Sequence of chain 1.A:
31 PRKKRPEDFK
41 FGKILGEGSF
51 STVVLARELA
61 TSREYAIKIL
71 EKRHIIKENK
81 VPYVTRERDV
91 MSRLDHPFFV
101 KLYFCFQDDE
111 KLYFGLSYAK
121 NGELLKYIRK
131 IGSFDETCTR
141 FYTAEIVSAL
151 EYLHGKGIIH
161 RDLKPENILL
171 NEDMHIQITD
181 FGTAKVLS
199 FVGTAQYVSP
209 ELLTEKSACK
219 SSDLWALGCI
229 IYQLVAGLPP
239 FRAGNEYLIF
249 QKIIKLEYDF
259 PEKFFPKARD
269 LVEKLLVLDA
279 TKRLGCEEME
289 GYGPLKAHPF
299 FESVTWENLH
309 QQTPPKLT

Binding-site contacts:
Ligand atom CL99 contacts residue LYS72 of chain 1.A at 4.2 Å.
Ligand atom C26 contacts residue LYS72 of chain 1.A at 3.9 Å.
Ligand atom C23 contacts residue THR85 of chain 1.A at 4.5 Å.
Ligand atom C28 contacts residue ILE76 of chain 1.A at 3.6 Å (hydrophobic).
Ligand atom SD contacts residue LEU112 of chain 1.A at 3.7 Å.
Ligand atom CL99 contacts residue VAL84 of chain 1.A at 4.3 Å.
Ligand atom SD contacts residue PHE106 of chain 1.A at 3.4 Å (h-bond).
Ligand atom SD contacts residue GLN107 of chain 1.A at 4.5 Å.
Ligand atom C21 contacts residue LEU112 of chain 1.A at 4.5 Å (hydrophobic).
Ligand atom C29 contacts residue ILE76 of chain 1.A at 4.2 Å (hydrophobic).
Ligand atom C23 contacts residue VAL84 of chain 1.A at 4.4 Å (hydrophobic).
Ligand atom C1 contacts residue GLN107 of chain 1.A at 4.4 Å.
Ligand atom C29 contacts residue VAL81 of chain 1.A at 4.3 Å (hydrophobic).
Ligand atom N22 contacts residue LEU112 of chain 1.A at 4.0 Å.
Ligand atom O18 contacts residue ARG88 of chain 1.A at 3.9 Å.
Ligand atom C24 contacts residue THR85 of chain 1.A at 4.0 Å.
Ligand atom C1 contacts residue ARG88 of chain 1.A at 4.0 Å.
Ligand atom CL99 contacts residue ILE76 of chain 1.A at 4.4 Å.
Ligand atom C30 contacts residue LEU112 of chain 1.A at 4.0 Å (hydrophobic).
Ligand atom C21 contacts residue GLN107 of chain 1.A at 4.1 Å.
Ligand atom C29 contacts residue LEU112 of chain 1.A at 4.5 Å (hydrophobic).
Ligand atom C20 contacts residue GLN107 of chain 1.A at 4.0 Å.
Ligand atom C16 contacts residue ARG88 of chain 1.A at 4.2 Å.
Ligand atom C1 contacts residue CYS105 of chain 1.A at 3.1 Å (hydrophobic).
Ligand atom C15 contacts residue ARG88 of chain 1.A at 3.9 Å.
Ligand atom C26 contacts residue LEU112 of chain 1.A at 4.3 Å (hydrophobic).
Ligand atom C15 contacts residue CYS105 of chain 1.A at 3.5 Å (hydrophobic).
Ligand atom CL99 contacts residue ILE75 of chain 1.A at 3.2 Å.
Ligand atom C15 contacts residue LEU112 of chain 1.A at 4.0 Å (hydrophobic).
Ligand atom C23 contacts residue LEU112 of chain 1.A at 4.4 Å (hydrophobic).
Ligand atom O18 contacts residue THR85 of chain 1.A at 4.5 Å.
Ligand atom C29 contacts residue LYS72 of chain 1.A at 4.1 Å.
Ligand atom SD contacts residue CYS105 of chain 1.A at 2.0 Å (h-bond).
Ligand atom C27 contacts residue LYS72 of chain 1.A at 3.6 Å.
Ligand atom CL99 contacts residue VAL81 of chain 1.A at 3.8 Å.
Ligand atom C27 contacts residue ILE76 of chain 1.A at 4.2 Å (hydrophobic).
Ligand atom C25 contacts residue LEU112 of chain 1.A at 3.9 Å (hydrophobic).
Ligand atom C28 contacts residue LYS72 of chain 1.A at 3.4 Å.

This small molecule binds to this protein.
Small molecule (SMILES): O=C(CCCS)N1CCN(c2cccc(Cl)c2)CC1